The protein below binds the small molecule below.
Small molecule (SMILES): CC(=O)N[C@@H]1[C@@H](O)[C@H](O)[C@@H](CO)O[C@H]1O

Binding-site contacts:
Ligand atom O7 contacts residue ASN11 of chain 1.E at 4.0 Å.
Ligand atom C7 contacts residue ASN11 of chain 1.E at 3.6 Å.
Ligand atom C2 contacts residue ASN11 of chain 1.E at 2.5 Å.
Ligand atom C5 contacts residue ASN11 of chain 1.E at 3.7 Å.
Ligand atom C4 contacts residue ASN11 of chain 1.E at 4.3 Å.
Ligand atom C3 contacts residue ASN11 of chain 1.E at 3.8 Å.
Ligand atom N2 contacts residue ASN11 of chain 1.E at 2.8 Å (h-bond).
Ligand atom O5 contacts residue ASN11 of chain 1.E at 2.4 Å (h-bond).
Ligand atom C1 contacts residue ASN11 of chain 1.E at 1.4 Å.

Sequence of chain 1.E:
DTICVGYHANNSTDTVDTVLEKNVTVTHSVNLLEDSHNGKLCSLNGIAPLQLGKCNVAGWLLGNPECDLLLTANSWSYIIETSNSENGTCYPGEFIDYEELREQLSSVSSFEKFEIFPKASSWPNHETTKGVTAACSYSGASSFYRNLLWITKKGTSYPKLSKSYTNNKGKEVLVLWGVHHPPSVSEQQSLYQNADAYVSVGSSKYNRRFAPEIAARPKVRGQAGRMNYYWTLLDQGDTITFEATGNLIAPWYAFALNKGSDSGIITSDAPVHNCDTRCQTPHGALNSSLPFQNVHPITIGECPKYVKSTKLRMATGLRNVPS